Sequence of chain 1.C:
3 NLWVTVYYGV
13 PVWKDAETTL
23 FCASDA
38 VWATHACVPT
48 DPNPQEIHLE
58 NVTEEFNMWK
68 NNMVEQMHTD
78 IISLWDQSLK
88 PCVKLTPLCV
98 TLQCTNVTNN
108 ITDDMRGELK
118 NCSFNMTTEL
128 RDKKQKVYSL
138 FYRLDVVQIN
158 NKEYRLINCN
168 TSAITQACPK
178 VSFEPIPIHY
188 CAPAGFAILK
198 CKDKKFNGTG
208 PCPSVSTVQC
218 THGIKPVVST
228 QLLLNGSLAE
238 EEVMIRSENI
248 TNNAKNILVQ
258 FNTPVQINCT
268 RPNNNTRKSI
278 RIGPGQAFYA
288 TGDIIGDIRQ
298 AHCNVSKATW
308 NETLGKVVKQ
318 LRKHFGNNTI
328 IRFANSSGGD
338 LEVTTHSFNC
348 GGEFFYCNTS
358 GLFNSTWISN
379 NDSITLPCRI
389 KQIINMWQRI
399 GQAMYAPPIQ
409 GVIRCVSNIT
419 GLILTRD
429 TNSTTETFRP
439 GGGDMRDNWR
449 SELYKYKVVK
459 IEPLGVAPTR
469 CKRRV

Binding-site contacts:
Ligand atom N2 contacts residue ASN122 of chain 1.C at 2.7 Å (h-bond).
Ligand atom O5 contacts residue ASN122 of chain 1.C at 2.3 Å (h-bond).
Ligand atom C5 contacts residue ASN122 of chain 1.C at 3.5 Å.
Ligand atom C1 contacts residue ASN122 of chain 1.C at 1.3 Å.
Ligand atom O7 contacts residue ASN122 of chain 1.C at 3.7 Å.
Ligand atom C4 contacts residue ASN122 of chain 1.C at 4.1 Å.
Ligand atom C3 contacts residue ASN122 of chain 1.C at 3.7 Å.
Ligand atom C7 contacts residue ASN122 of chain 1.C at 3.2 Å.
Ligand atom O6 contacts residue ASN122 of chain 1.C at 3.8 Å.
Ligand atom C8 contacts residue ASN122 of chain 1.C at 4.3 Å.
Ligand atom C6 contacts residue ASN122 of chain 1.C at 4.3 Å.
Ligand atom C2 contacts residue ASN122 of chain 1.C at 2.4 Å.
Ligand atom O6 contacts residue GLN100 of chain 1.C at 3.7 Å.

A small-molecule ligand and the protein it binds are described below.
Small molecule (SMILES): CC(=O)N[C@H]1[C@H](O[C@H]2[C@H](O)[C@@H](NC(C)=O)CO[C@@H]2CO)O[C@H](CO)[C@@H](O[C@@H]2O[C@H](CO)[C@@H](O)[C@H](O)[C@@H]2O)[C@@H]1O